Binding-site contacts:
Ligand atom C8 contacts residue ASP313 of chain 1.B at 4.5 Å.
Ligand atom O6 contacts residue SER149 of chain 1.F at 3.0 Å (h-bond).
Ligand atom C1 contacts residue TYR166 of chain 1.F at 4.4 Å (hydrophobic).
Ligand atom O3 contacts residue ASN152 of chain 1.F at 4.4 Å.
Ligand atom C3 contacts residue ASN152 of chain 1.F at 3.4 Å.
Ligand atom O6 contacts residue ASN152 of chain 1.F at 3.6 Å.
Ligand atom C6 contacts residue ASN152 of chain 1.F at 2.9 Å.
Ligand atom C6 contacts residue SER149 of chain 1.F at 4.1 Å.
Ligand atom C7 contacts residue TYR166 of chain 1.F at 3.4 Å (hydrophobic).
Ligand atom C2 contacts residue ASN152 of chain 1.F at 2.5 Å.
Ligand atom N2 contacts residue ASN152 of chain 1.F at 3.7 Å.
Ligand atom N2 contacts residue TYR166 of chain 1.F at 3.0 Å.
Ligand atom C1 contacts residue ASN152 of chain 1.F at 1.4 Å.
Ligand atom O7 contacts residue TYR166 of chain 1.F at 3.0 Å.
Ligand atom O5 contacts residue ASN152 of chain 1.F at 2.4 Å (h-bond).
Ligand atom C2 contacts residue TYR166 of chain 1.F at 3.9 Å (hydrophobic).
Ligand atom C5 contacts residue ASN152 of chain 1.F at 2.9 Å.
Ligand atom C4 contacts residue ASN152 of chain 1.F at 3.2 Å.
Ligand atom O5 contacts residue SER149 of chain 1.F at 4.3 Å.

Sequence of chain 1.F:
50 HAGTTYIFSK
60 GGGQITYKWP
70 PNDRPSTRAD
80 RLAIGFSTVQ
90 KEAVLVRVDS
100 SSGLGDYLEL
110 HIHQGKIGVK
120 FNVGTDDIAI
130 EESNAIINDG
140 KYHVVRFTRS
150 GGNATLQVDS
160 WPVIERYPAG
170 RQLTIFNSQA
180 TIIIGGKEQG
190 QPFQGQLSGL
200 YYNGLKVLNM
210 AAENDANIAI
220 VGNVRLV

A small-molecule ligand and the protein it binds are described below.
Small molecule (SMILES): CC(=O)N[C@H]1[C@H](O[C@H]2[C@H](O)[C@@H](NC(C)=O)CO[C@@H]2CO)O[C@H](CO)[C@@H](O)[C@@H]1O

Sequence of chain 1.B:
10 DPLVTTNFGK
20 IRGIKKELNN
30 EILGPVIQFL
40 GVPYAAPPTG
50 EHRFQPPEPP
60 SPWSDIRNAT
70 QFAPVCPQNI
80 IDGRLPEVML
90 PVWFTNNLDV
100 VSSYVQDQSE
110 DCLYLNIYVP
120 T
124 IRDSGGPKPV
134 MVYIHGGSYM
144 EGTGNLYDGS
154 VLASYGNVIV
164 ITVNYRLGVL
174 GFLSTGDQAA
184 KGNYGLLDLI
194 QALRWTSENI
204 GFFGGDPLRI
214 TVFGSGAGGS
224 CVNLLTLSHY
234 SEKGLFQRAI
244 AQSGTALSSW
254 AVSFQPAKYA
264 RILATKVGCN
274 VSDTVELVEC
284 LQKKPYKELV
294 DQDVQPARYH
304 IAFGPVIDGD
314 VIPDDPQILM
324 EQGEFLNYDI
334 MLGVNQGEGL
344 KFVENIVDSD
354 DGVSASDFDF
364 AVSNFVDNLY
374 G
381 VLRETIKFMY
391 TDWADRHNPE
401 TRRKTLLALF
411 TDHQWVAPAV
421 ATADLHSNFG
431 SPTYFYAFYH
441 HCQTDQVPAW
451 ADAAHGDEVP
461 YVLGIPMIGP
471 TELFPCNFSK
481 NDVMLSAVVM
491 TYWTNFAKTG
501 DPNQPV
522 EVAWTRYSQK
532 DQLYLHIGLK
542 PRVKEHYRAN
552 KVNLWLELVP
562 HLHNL